Sequence of chain 4.A:
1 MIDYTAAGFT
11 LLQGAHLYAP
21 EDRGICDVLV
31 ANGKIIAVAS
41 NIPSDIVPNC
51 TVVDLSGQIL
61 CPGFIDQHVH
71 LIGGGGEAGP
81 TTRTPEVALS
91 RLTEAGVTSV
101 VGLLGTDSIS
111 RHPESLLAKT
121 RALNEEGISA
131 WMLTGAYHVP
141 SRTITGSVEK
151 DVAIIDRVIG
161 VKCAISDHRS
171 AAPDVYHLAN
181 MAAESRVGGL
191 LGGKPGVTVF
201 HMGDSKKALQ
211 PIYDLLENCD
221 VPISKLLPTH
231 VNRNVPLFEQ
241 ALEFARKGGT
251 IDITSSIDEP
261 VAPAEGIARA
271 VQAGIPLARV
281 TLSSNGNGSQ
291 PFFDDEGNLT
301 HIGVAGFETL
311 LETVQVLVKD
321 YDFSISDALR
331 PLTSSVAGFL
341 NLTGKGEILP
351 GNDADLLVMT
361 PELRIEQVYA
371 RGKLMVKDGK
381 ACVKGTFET

The protein below binds the small molecule below.
Small molecule (SMILES): N[C@@H](CC(=O)N[C@@H](Cc1cnc[nH]1)C(=O)O)C(=O)O

Binding-site contacts:
Ligand atom N1 contacts residue TYR137 of chain 4.A at 3.0 Å (h-bond).
Ligand atom O2 contacts residue GLY74 of chain 4.A at 3.6 Å.
Ligand atom C7 contacts residue ARG169 of chain 4.A at 3.7 Å.
Ligand atom ND1 contacts residue PRO291 of chain 4.A at 3.7 Å.
Ligand atom N1 contacts residue ARG169 of chain 4.A at 3.5 Å (salt-bridge).
Ligand atom O5 contacts residue HIS201 of chain 4.A at 3.3 Å.
Ligand atom CD2 contacts residue ARG233 of chain 4.A at 3.5 Å.
Ligand atom O2 contacts residue GLY288 of chain 4.A at 3.7 Å.
Ligand atom O3 contacts residue TYR137 of chain 4.A at 2.8 Å (h-bond).
Ligand atom CE1 contacts residue ARG233 of chain 4.A at 3.3 Å.
Ligand atom O3 contacts residue ZN1 of chain 4.D at 2.5 Å.
Ligand atom C3 contacts residue ZN1 of chain 4.C at 3.8 Å.
Ligand atom O3 contacts residue ZN1 of chain 4.C at 3.6 Å.
Ligand atom C1 contacts residue GLU77 of chain 4.A at 3.6 Å.
Ligand atom O1 contacts residue THR106 of chain 4.A at 3.0 Å (h-bond).
Ligand atom O5 contacts residue ARG169 of chain 4.A at 3.2 Å (salt-bridge).
Ligand atom C4 contacts residue GLY75 of chain 4.A at 3.5 Å.
Ligand atom C2 contacts residue SER289 of chain 4.A at 3.6 Å.
Ligand atom O2 contacts residue GLY75 of chain 4.A at 2.7 Å (h-bond).
Ligand atom CD2 contacts residue ILE257 of chain 4.A at 3.8 Å (hydrophobic).
Ligand atom O4 contacts residue TYR137 of chain 4.A at 3.7 Å.
Ligand atom C3 contacts residue SER289 of chain 4.A at 3.7 Å.
Ligand atom O5 contacts residue ARG233 of chain 4.A at 2.8 Å (salt-bridge).
Ligand atom C2 contacts residue ZN1 of chain 4.C at 3.5 Å.
Ligand atom C4 contacts residue SER289 of chain 4.A at 3.8 Å.
Ligand atom C5 contacts residue SER289 of chain 4.A at 3.6 Å.
Ligand atom O4 contacts residue PRO291 of chain 4.A at 3.6 Å.
Ligand atom CB contacts residue SER289 of chain 4.A at 3.5 Å.
Ligand atom NE2 contacts residue ARG233 of chain 4.A at 3.1 Å (salt-bridge).
Ligand atom N2 contacts residue SER289 of chain 4.A at 2.9 Å (h-bond).
Ligand atom C1 contacts residue SER289 of chain 4.A at 3.5 Å.
Ligand atom O2 contacts residue SER289 of chain 4.A at 3.2 Å (h-bond).
Ligand atom O4 contacts residue ARG169 of chain 4.A at 2.7 Å (salt-bridge).
Ligand atom O3 contacts residue HIS201 of chain 4.A at 3.6 Å (h-bond).
Ligand atom N2 contacts residue ASN285 of chain 4.A at 3.5 Å (h-bond).
Ligand atom C3 contacts residue TYR137 of chain 4.A at 3.6 Å (hydrophobic).
Ligand atom O1 contacts residue GLY105 of chain 4.A at 3.6 Å.
Ligand atom N1 contacts residue GLU77 of chain 4.A at 2.9 Å (salt-bridge).
Ligand atom C3 contacts residue ZN1 of chain 4.D at 3.7 Å.
Ligand atom N1 contacts residue THR106 of chain 4.A at 3.3 Å (h-bond).